Binding-site contacts:
Ligand atom O5 contacts residue ASN714 of chain 1.A at 2.4 Å (h-bond).
Ligand atom N2 contacts residue ASN714 of chain 1.A at 2.9 Å (h-bond).
Ligand atom C7 contacts residue ASN714 of chain 1.A at 3.7 Å.
Ligand atom C1 contacts residue ASN714 of chain 1.A at 1.4 Å.
Ligand atom C3 contacts residue ASN714 of chain 1.A at 3.8 Å.
Ligand atom C1 contacts residue GLN1068 of chain 1.A at 4.2 Å.
Ligand atom O5 contacts residue GLN1068 of chain 1.A at 3.9 Å.
Ligand atom C2 contacts residue ASN714 of chain 1.A at 2.4 Å.
Ligand atom C3 contacts residue LEU919 of chain 1.A at 4.3 Å (hydrophobic).
Ligand atom O4 contacts residue LEU919 of chain 1.A at 4.2 Å.
Ligand atom C5 contacts residue ASN714 of chain 1.A at 3.7 Å.
Ligand atom C4 contacts residue ASN714 of chain 1.A at 4.2 Å.
Ligand atom O7 contacts residue ASN714 of chain 1.A at 4.2 Å.

This small molecule binds to this protein.
Small molecule (SMILES): CC(=O)N[C@@H]1[C@@H](O)[C@H](O)[C@@H](CO)O[C@H]1O

Sequence of chain 1.A:
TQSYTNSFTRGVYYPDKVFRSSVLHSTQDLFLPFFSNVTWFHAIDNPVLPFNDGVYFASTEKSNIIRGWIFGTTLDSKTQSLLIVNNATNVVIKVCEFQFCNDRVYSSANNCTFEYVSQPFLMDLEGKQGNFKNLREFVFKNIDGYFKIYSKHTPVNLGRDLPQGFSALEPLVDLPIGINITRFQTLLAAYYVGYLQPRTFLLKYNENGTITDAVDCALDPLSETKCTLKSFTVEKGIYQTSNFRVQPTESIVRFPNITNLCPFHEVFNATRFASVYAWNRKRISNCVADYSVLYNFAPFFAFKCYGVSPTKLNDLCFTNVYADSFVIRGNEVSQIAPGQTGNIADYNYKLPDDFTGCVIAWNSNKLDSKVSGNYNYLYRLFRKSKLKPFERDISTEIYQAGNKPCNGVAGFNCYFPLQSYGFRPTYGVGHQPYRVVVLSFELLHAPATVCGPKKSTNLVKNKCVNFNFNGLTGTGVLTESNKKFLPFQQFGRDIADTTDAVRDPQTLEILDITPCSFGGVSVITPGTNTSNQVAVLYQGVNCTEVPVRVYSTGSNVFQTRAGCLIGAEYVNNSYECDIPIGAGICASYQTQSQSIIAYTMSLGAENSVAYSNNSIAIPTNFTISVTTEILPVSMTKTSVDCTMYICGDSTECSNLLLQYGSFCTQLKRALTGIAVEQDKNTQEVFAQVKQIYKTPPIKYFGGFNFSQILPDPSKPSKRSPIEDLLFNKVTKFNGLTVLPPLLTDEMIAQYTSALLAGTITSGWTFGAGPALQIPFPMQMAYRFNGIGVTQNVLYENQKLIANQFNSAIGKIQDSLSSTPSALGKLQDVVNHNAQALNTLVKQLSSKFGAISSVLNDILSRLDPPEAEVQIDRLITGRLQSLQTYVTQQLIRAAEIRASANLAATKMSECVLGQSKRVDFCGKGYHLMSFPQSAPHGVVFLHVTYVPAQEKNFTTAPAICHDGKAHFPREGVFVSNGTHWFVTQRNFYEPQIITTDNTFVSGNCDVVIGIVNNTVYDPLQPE